Binding-site contacts:
Ligand atom C1 contacts residue ASP205 of chain 1.A at 4.5 Å.
Ligand atom C8 contacts residue GLU214 of chain 1.A at 4.4 Å.
Ligand atom O6 contacts residue SER77 of chain 1.A at 4.1 Å.
Ligand atom C3 contacts residue ASN204 of chain 1.A at 3.9 Å.
Ligand atom C8 contacts residue ARG225 of chain 1.A at 4.2 Å.
Ligand atom C5 contacts residue TRP208 of chain 1.A at 4.1 Å (hydrophobic).
Ligand atom O7 contacts residue ASN204 of chain 1.A at 3.9 Å.
Ligand atom C1 contacts residue ASN204 of chain 1.A at 1.4 Å.
Ligand atom C2 contacts residue ASN204 of chain 1.A at 2.8 Å.
Ligand atom O5 contacts residue TRP208 of chain 1.A at 4.2 Å.
Ligand atom N2 contacts residue ASN204 of chain 1.A at 3.2 Å (h-bond).
Ligand atom O4 contacts residue LYS75 of chain 1.A at 4.2 Å.
Ligand atom C5 contacts residue ASN204 of chain 1.A at 3.5 Å.
Ligand atom C4 contacts residue ASN204 of chain 1.A at 4.3 Å.
Ligand atom O7 contacts residue LEU93 of chain 1.A at 3.3 Å.
Ligand atom C6 contacts residue ASP205 of chain 1.A at 3.1 Å.
Ligand atom O6 contacts residue LYS75 of chain 1.A at 4.0 Å.
Ligand atom O6 contacts residue ASP205 of chain 1.A at 3.0 Å.
Ligand atom C7 contacts residue GLN244 of chain 1.A at 3.4 Å.
Ligand atom O6 contacts residue TRP208 of chain 1.A at 3.6 Å.
Ligand atom C1 contacts residue TRP208 of chain 1.A at 4.2 Å (hydrophobic).
Ligand atom C8 contacts residue TRP208 of chain 1.A at 3.3 Å (hydrophobic).
Ligand atom O6 contacts residue SER76 of chain 1.A at 4.3 Å.
Ligand atom C7 contacts residue ASN204 of chain 1.A at 3.7 Å.
Ligand atom O5 contacts residue ASN204 of chain 1.A at 2.3 Å (h-bond).
Ligand atom C5 contacts residue ASP205 of chain 1.A at 3.9 Å.
Ligand atom C7 contacts residue LEU93 of chain 1.A at 3.6 Å (hydrophobic).
Ligand atom O5 contacts residue ASP205 of chain 1.A at 3.4 Å (salt-bridge).
Ligand atom C6 contacts residue TRP208 of chain 1.A at 4.5 Å (hydrophobic).
Ligand atom C7 contacts residue TRP208 of chain 1.A at 3.8 Å (hydrophobic).
Ligand atom O7 contacts residue GLN244 of chain 1.A at 3.4 Å (h-bond).
Ligand atom O7 contacts residue TRP208 of chain 1.A at 2.9 Å.
Ligand atom O6 contacts residue GLU209 of chain 1.A at 4.2 Å.
Ligand atom C8 contacts residue LEU93 of chain 1.A at 3.4 Å (hydrophobic).
Ligand atom C8 contacts residue ALA243 of chain 1.A at 4.2 Å (hydrophobic).
Ligand atom C8 contacts residue GLN244 of chain 1.A at 2.6 Å.
Ligand atom O7 contacts residue ARG225 of chain 1.A at 4.5 Å.
Ligand atom C8 contacts residue GLU209 of chain 1.A at 4.4 Å.

Sequence of chain 1.A:
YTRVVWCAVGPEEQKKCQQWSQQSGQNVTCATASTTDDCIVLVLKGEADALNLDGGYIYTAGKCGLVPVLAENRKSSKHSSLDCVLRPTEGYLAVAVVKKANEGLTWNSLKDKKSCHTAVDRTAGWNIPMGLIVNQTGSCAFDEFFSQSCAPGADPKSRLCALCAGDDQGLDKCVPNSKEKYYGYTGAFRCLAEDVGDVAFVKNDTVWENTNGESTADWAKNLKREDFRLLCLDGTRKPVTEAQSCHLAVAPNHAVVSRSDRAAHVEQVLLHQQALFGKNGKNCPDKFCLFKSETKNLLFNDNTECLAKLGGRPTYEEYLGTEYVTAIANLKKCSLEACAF

This small molecule binds to this protein.
Small molecule (SMILES): CC(=O)N[C@H]1[C@H](O[C@H]2[C@H](O)[C@@H](NC(C)=O)CO[C@@H]2CO)O[C@H](CO)[C@@H](O)[C@@H]1O